Sequence of chain 1.A:
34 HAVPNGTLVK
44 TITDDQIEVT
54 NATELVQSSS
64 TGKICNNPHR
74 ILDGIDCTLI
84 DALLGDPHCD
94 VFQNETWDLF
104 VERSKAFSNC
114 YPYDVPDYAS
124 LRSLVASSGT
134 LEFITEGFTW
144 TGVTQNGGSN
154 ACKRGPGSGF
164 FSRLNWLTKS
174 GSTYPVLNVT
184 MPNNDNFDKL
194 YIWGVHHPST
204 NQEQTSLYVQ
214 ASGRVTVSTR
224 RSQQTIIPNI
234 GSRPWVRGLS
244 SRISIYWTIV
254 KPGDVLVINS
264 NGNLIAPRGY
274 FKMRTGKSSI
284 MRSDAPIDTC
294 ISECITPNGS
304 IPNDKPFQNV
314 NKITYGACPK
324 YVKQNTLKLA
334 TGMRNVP

A small-molecule ligand and the protein it binds are described below.
Small molecule (SMILES): CC(=O)N[C@H]1[C@H](O[C@H]2[C@H](O)[C@@H](NC(C)=O)CO[C@@H]2CO)O[C@H](CO)[C@@H](O[C@@H]2O[C@H](CO[C@H]3O[C@H](CO[C@H]4O[C@H](CO)[C@@H](O)[C@H](O)[C@@H]4O[C@H]4O[C@H](CO)[C@@H](O)[C@H](O)[C@@H]4O)[C@@H](O)[C@H](O[C@H]4O[C@H](CO)[C@@H](O)[C@H](O)[C@@H]4O)[C@@H]3O)[C@@H](O)[C@H](O[C@H]3O[C@H](CO)[C@@H](O)[C@H](O)[C@@H]3O)[C@@H]2O)[C@@H]1O

Sequence of chain 1.D:
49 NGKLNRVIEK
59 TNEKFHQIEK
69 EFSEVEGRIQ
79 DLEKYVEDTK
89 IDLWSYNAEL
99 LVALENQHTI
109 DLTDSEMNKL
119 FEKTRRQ

Sequence of chain 1.J:
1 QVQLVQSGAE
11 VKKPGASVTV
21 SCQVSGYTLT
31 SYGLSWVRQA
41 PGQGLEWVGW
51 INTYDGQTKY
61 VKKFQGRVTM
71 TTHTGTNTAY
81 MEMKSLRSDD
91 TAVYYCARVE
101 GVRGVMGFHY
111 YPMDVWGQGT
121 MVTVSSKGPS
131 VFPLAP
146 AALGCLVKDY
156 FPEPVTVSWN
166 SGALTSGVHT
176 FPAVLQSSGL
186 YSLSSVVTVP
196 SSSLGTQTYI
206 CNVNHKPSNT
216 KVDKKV

Binding-site contacts:
Ligand atom C8 contacts residue SER61 of chain 1.C at 3.7 Å.
Ligand atom N2 contacts residue VAL313 of chain 1.C at 3.9 Å.
Ligand atom C6 contacts residue GLY104 of chain 1.J at 3.9 Å.
Ligand atom C6 contacts residue THR58 of chain 1.J at 4.1 Å.
Ligand atom C5 contacts residue GLN57 of chain 1.J at 3.8 Å.
Ligand atom C1 contacts residue VAL313 of chain 1.C at 4.1 Å (hydrophobic).
Ligand atom O3 contacts residue THR278 of chain 1.A at 4.0 Å.
Ligand atom O3 contacts residue ASN189 of chain 1.A at 3.7 Å.
Ligand atom C5 contacts residue ASN301 of chain 1.C at 3.6 Å.
Ligand atom O5 contacts residue ASN301 of chain 1.C at 2.3 Å (h-bond).
Ligand atom O2 contacts residue GLN57 of chain 1.J at 3.6 Å.
Ligand atom O5 contacts residue ASP55 of chain 1.J at 4.3 Å.
Ligand atom O5 contacts residue ASN314 of chain 1.C at 4.1 Å.
Ligand atom O4 contacts residue THR74 of chain 1.J at 3.8 Å.
Ligand atom N2 contacts residue ASN301 of chain 1.C at 2.9 Å (h-bond).
Ligand atom C7 contacts residue ASN301 of chain 1.C at 3.1 Å.
Ligand atom C2 contacts residue ASN301 of chain 1.C at 2.4 Å.
Ligand atom O6 contacts residue GLY56 of chain 1.J at 4.1 Å.
Ligand atom O7 contacts residue ASN301 of chain 1.C at 3.0 Å (h-bond).
Ligand atom C6 contacts residue ASP55 of chain 1.J at 3.7 Å.
Ligand atom C3 contacts residue ASN301 of chain 1.C at 3.8 Å.
Ligand atom O6 contacts residue GLY104 of chain 1.J at 3.6 Å (h-bond).
Ligand atom C6 contacts residue GLY56 of chain 1.J at 4.1 Å.
Ligand atom O4 contacts residue GLN57 of chain 1.J at 4.1 Å.
Ligand atom C1 contacts residue ASN301 of chain 1.C at 1.4 Å.
Ligand atom O6 contacts residue TYR54 of chain 1.J at 2.9 Å (h-bond).
Ligand atom C6 contacts residue TYR54 of chain 1.J at 3.6 Å (hydrophobic).
Ligand atom C8 contacts residue VAL313 of chain 1.C at 4.2 Å (hydrophobic).
Ligand atom C6 contacts residue GLN57 of chain 1.J at 3.9 Å.
Ligand atom O5 contacts residue GLY104 of chain 1.J at 3.6 Å.
Ligand atom C4 contacts residue ASN301 of chain 1.C at 4.2 Å.
Ligand atom O7 contacts residue ASP55 of chain 1.J at 2.8 Å (salt-bridge).
Ligand atom C1 contacts residue GLY104 of chain 1.J at 4.2 Å.
Ligand atom O6 contacts residue THR58 of chain 1.J at 4.0 Å.
Ligand atom C7 contacts residue VAL313 of chain 1.C at 4.3 Å (hydrophobic).
Ligand atom C6 contacts residue LYS315 of chain 1.C at 3.7 Å.
Ligand atom C5 contacts residue ASN314 of chain 1.C at 4.2 Å.
Ligand atom C7 contacts residue ASP55 of chain 1.J at 4.0 Å.
Ligand atom O6 contacts residue THR72 of chain 1.J at 4.0 Å.
Ligand atom O5 contacts residue TYR54 of chain 1.J at 3.8 Å.

Sequence of chain 1.C:
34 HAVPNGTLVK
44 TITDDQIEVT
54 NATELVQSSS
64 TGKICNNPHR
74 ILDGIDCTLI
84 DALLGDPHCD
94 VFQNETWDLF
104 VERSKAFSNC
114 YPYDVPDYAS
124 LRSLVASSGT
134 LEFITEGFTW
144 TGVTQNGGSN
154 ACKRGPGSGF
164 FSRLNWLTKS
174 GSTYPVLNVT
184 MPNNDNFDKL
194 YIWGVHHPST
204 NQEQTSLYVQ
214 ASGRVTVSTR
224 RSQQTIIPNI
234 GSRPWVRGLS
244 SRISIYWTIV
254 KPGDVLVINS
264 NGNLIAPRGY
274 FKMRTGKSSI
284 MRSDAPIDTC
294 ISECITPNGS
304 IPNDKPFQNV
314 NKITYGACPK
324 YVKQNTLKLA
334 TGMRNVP